This small molecule binds to this protein.
Small molecule (SMILES): CN1N=C(N)c2cn([C@@H]3O[C@H](CO)[C@@H](O)[C@H]3O)c3ncnc1c23

Sequence of chain 1.A:
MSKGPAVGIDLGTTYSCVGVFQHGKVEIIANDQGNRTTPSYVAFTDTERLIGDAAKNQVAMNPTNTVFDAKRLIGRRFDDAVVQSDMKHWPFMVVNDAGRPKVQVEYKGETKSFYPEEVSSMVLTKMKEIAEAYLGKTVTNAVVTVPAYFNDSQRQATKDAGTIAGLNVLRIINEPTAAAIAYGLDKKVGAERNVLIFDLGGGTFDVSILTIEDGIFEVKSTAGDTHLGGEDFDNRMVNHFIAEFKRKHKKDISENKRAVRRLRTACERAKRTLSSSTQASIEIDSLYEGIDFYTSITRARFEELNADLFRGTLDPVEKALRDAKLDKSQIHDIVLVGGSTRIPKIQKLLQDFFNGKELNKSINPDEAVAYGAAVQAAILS

Binding-site contacts:
Ligand atom C7 contacts residue ARG277 of chain 1.A at 3.7 Å.
Ligand atom N4 contacts residue LYS276 of chain 1.A at 3.9 Å.
Ligand atom N5 contacts residue ARG347 of chain 1.A at 3.8 Å.
Ligand atom C11 contacts residue ILE348 of chain 1.A at 3.8 Å (hydrophobic).
Ligand atom C9 contacts residue ARG347 of chain 1.A at 3.9 Å.
Ligand atom O2 contacts residue GLY207 of chain 1.A at 3.6 Å.
Ligand atom C5 contacts residue ARG347 of chain 1.A at 3.8 Å.
Ligand atom O contacts residue SER345 of chain 1.A at 3.4 Å (h-bond).
Ligand atom N1 contacts residue ARG347 of chain 1.A at 3.3 Å (salt-bridge).
Ligand atom O1 contacts residue GLU273 of chain 1.A at 2.7 Å (salt-bridge).
Ligand atom C8 contacts residue ARG347 of chain 1.A at 3.8 Å.
Ligand atom O2 contacts residue GLU236 of chain 1.A at 3.9 Å.
Ligand atom C7 contacts residue ARG347 of chain 1.A at 3.1 Å.
Ligand atom N5 contacts residue SER280 of chain 1.A at 2.8 Å (h-bond).
Ligand atom C11 contacts residue SER280 of chain 1.A at 3.3 Å.
Ligand atom N2 contacts residue ARG277 of chain 1.A at 3.9 Å.
Ligand atom N5 contacts residue ARG277 of chain 1.A at 3.8 Å.
Ligand atom C6 contacts residue ARG277 of chain 1.A at 3.7 Å.
Ligand atom N contacts residue GLY344 of chain 1.A at 3.7 Å.
Ligand atom O contacts residue GLY344 of chain 1.A at 3.4 Å.
Ligand atom N4 contacts residue GLY344 of chain 1.A at 3.8 Å.
Ligand atom O3 contacts residue GLY206 of chain 1.A at 3.6 Å.
Ligand atom C10 contacts residue GLY344 of chain 1.A at 3.4 Å.
Ligand atom C9 contacts residue GLY344 of chain 1.A at 3.6 Å.
Ligand atom O1 contacts residue LYS276 of chain 1.A at 2.9 Å (salt-bridge).
Ligand atom O2 contacts residue GLY235 of chain 1.A at 3.4 Å.
Ligand atom C8 contacts residue ARG277 of chain 1.A at 3.6 Å.
Ligand atom N3 contacts residue ARG347 of chain 1.A at 3.4 Å.
Ligand atom C12 contacts residue SER280 of chain 1.A at 3.7 Å.
Ligand atom C1 contacts residue GLY207 of chain 1.A at 3.8 Å.
Ligand atom C9 contacts residue ARG277 of chain 1.A at 3.6 Å.
Ligand atom O3 contacts residue GLY207 of chain 1.A at 3.0 Å (h-bond).
Ligand atom C3 contacts residue GLU273 of chain 1.A at 3.6 Å.
Ligand atom C12 contacts residue ARG277 of chain 1.A at 3.4 Å.
Ligand atom N2 contacts residue ARG347 of chain 1.A at 3.5 Å.
Ligand atom C6 contacts residue ARG347 of chain 1.A at 3.3 Å.
Ligand atom O2 contacts residue LYS276 of chain 1.A at 3.6 Å (salt-bridge).
Ligand atom C12 contacts residue ARG347 of chain 1.A at 3.8 Å.
Ligand atom N3 contacts residue ARG277 of chain 1.A at 3.9 Å.
Ligand atom C2 contacts residue SER345 of chain 1.A at 3.8 Å.